Binding-site contacts:
Ligand atom C7 contacts residue ILE1130 of chain 1.C at 4.2 Å (hydrophobic).
Ligand atom O6 contacts residue ASN709 of chain 1.C at 4.5 Å.
Ligand atom C3 contacts residue ASN709 of chain 1.C at 3.9 Å.
Ligand atom O7 contacts residue ILE1130 of chain 1.C at 3.1 Å.
Ligand atom C8 contacts residue ASN709 of chain 1.C at 4.1 Å.
Ligand atom C2 contacts residue ASN709 of chain 1.C at 2.5 Å.
Ligand atom O5 contacts residue ASN709 of chain 1.C at 2.3 Å (h-bond).
Ligand atom C7 contacts residue ASN709 of chain 1.C at 3.7 Å.
Ligand atom N2 contacts residue ASN709 of chain 1.C at 3.1 Å (h-bond).
Ligand atom C5 contacts residue ASN709 of chain 1.C at 3.6 Å.
Ligand atom C1 contacts residue ASN709 of chain 1.C at 1.6 Å.
Ligand atom C4 contacts residue ASN709 of chain 1.C at 4.2 Å.

The protein below binds the small molecule below.
Small molecule (SMILES): CC(=O)N[C@H]1[C@H](O[C@H]2[C@H](O)[C@@H](NC(C)=O)CO[C@@H]2CO)O[C@H](CO)[C@@H](O)[C@@H]1O

Sequence of chain 1.C:
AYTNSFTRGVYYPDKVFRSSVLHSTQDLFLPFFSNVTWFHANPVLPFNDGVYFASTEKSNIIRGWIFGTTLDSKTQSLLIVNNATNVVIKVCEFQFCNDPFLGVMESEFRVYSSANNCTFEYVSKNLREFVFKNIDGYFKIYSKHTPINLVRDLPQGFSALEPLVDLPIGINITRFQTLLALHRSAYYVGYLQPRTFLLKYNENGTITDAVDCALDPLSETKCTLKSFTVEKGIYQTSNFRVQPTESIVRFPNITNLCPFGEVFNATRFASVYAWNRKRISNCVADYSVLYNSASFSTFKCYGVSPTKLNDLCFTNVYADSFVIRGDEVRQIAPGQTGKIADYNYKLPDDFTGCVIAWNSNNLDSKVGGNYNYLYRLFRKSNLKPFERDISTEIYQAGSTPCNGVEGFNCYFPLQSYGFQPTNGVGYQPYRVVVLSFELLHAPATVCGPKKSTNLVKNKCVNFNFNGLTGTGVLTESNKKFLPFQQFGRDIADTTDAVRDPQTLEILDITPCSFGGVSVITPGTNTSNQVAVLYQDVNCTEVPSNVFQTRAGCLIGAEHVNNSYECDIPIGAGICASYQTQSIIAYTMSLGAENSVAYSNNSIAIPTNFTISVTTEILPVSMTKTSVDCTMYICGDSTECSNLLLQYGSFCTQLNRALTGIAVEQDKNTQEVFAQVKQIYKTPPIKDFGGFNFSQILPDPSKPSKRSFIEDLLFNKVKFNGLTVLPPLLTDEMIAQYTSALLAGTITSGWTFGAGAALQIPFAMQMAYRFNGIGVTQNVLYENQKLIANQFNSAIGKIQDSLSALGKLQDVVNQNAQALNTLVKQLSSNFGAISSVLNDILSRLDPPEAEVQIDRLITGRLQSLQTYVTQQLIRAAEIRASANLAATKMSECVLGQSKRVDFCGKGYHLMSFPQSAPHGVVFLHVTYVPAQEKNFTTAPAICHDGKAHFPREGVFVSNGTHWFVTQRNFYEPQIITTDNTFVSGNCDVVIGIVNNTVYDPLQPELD